Sequence of chain 1.A:
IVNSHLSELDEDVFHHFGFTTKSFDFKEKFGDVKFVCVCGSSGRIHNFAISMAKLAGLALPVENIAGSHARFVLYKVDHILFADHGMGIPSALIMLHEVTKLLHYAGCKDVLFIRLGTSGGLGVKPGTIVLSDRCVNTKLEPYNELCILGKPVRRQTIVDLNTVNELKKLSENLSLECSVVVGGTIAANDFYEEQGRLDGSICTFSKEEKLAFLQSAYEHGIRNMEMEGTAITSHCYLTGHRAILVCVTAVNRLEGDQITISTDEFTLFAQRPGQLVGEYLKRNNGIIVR

The protein below binds the small molecule below.
Small molecule (SMILES): O=c1cc[nH]c(=O)[nH]1

Binding-site contacts:
Ligand atom C2 contacts residue SER125 of chain 1.A at 4.2 Å.
Ligand atom N1 contacts residue SER125 of chain 1.A at 3.8 Å.
Ligand atom N3 contacts residue MET231 of chain 1.A at 3.6 Å (h-bond).
Ligand atom C5 contacts residue PHE197 of chain 1.A at 3.8 Å (hydrophobic).
Ligand atom O4 contacts residue PHE197 of chain 1.A at 4.1 Å.
Ligand atom C6 contacts residue PHE197 of chain 1.A at 4.0 Å (hydrophobic).
Ligand atom O2 contacts residue MET233 of chain 1.A at 3.5 Å.
Ligand atom C4 contacts residue PHE197 of chain 1.A at 3.5 Å (hydrophobic).
Ligand atom O4 contacts residue SER125 of chain 1.A at 4.1 Å.
Ligand atom O2 contacts residue GLN201 of chain 1.A at 2.9 Å (h-bond).
Ligand atom O4 contacts residue ARG203 of chain 1.A at 2.7 Å (salt-bridge).
Ligand atom C2 contacts residue GLU232 of chain 1.A at 4.1 Å.
Ligand atom O4 contacts residue GLY126 of chain 1.A at 3.3 Å.
Ligand atom N3 contacts residue ARG203 of chain 1.A at 4.0 Å.
Ligand atom C2 contacts residue PHE197 of chain 1.A at 3.7 Å (hydrophobic).
Ligand atom C2 contacts residue GLY126 of chain 1.A at 4.2 Å.
Ligand atom C2 contacts residue MET231 of chain 1.A at 3.7 Å (hydrophobic).
Ligand atom O4 contacts residue GLN201 of chain 1.A at 3.7 Å.
Ligand atom C5 contacts residue GLY126 of chain 1.A at 3.4 Å.
Ligand atom O4 contacts residue VAL257 of chain 1.A at 4.0 Å.
Ligand atom C4 contacts residue SER125 of chain 1.A at 3.6 Å.
Ligand atom O2 contacts residue GLU232 of chain 1.A at 3.3 Å.
Ligand atom N1 contacts residue THR124 of chain 1.A at 3.6 Å (h-bond).
Ligand atom O2 contacts residue PHE197 of chain 1.A at 4.1 Å.
Ligand atom N3 contacts residue SER125 of chain 1.A at 4.2 Å.
Ligand atom N3 contacts residue PHE197 of chain 1.A at 3.5 Å.
Ligand atom C6 contacts residue GLY126 of chain 1.A at 4.0 Å.
Ligand atom C5 contacts residue SER125 of chain 1.A at 3.3 Å.
Ligand atom O2 contacts residue MET231 of chain 1.A at 3.8 Å.
Ligand atom N3 contacts residue GLY126 of chain 1.A at 3.7 Å.
Ligand atom C4 contacts residue GLN201 of chain 1.A at 3.8 Å.
Ligand atom N1 contacts residue PHE197 of chain 1.A at 3.9 Å.
Ligand atom C4 contacts residue ARG203 of chain 1.A at 3.7 Å.
Ligand atom C6 contacts residue SER125 of chain 1.A at 3.5 Å.
Ligand atom C4 contacts residue MET231 of chain 1.A at 4.1 Å (hydrophobic).
Ligand atom C4 contacts residue GLY126 of chain 1.A at 3.2 Å.
Ligand atom N3 contacts residue GLN201 of chain 1.A at 2.9 Å (h-bond).
Ligand atom C2 contacts residue GLN201 of chain 1.A at 3.7 Å.
Ligand atom C6 contacts residue THR124 of chain 1.A at 3.8 Å.
Ligand atom O4 contacts residue ARG259 of chain 1.A at 4.2 Å.